Sequence of chain 1.H:
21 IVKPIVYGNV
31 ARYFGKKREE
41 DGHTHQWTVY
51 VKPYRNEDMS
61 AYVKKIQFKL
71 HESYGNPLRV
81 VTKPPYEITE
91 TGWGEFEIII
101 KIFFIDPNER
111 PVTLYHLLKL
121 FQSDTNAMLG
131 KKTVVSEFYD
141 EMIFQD

Binding-site contacts:
Ligand atom C11 contacts residue HIS71 of chain 1.H at 3.8 Å.
Ligand atom O5 contacts residue TRP93 of chain 1.H at 3.1 Å (h-bond).
Ligand atom O31 contacts residue LEU117 of chain 1.H at 3.4 Å.
Ligand atom C27 contacts residue LEU117 of chain 1.H at 3.7 Å (hydrophobic).
Ligand atom C18 contacts residue GLU95 of chain 1.H at 3.4 Å.
Ligand atom C17 contacts residue GLU95 of chain 1.H at 3.4 Å.
Ligand atom C11 contacts residue TRP93 of chain 1.H at 3.5 Å (hydrophobic).
Ligand atom C10 contacts residue TRP93 of chain 1.H at 3.5 Å (hydrophobic).
Ligand atom C6 contacts residue SER73 of chain 1.H at 3.5 Å.
Ligand atom N12 contacts residue HIS71 of chain 1.H at 3.5 Å.
Ligand atom O31 contacts residue GLU95 of chain 1.H at 3.6 Å (salt-bridge).
Ligand atom C7 contacts residue PHE96 of chain 1.H at 3.6 Å (hydrophobic).
Ligand atom N3 contacts residue TRP93 of chain 1.H at 3.3 Å (h-bond).
Ligand atom C4 contacts residue SER73 of chain 1.H at 3.6 Å.
Ligand atom C26 contacts residue GLU95 of chain 1.H at 3.6 Å.
Ligand atom C2 contacts residue SER73 of chain 1.H at 3.8 Å.
Ligand atom C11 contacts residue SER73 of chain 1.H at 3.1 Å.
Ligand atom C24 contacts residue GLU95 of chain 1.H at 3.8 Å.
Ligand atom C4 contacts residue TRP93 of chain 1.H at 3.6 Å (hydrophobic).
Ligand atom C1 contacts residue TYR74 of chain 1.H at 3.7 Å (hydrophobic).
Ligand atom C21 contacts residue GLU95 of chain 1.H at 3.4 Å.
Ligand atom O31 contacts residue PHE96 of chain 1.H at 3.7 Å.
Ligand atom C23 contacts residue TRP93 of chain 1.H at 3.9 Å (hydrophobic).
Ligand atom C7 contacts residue GLY94 of chain 1.H at 3.1 Å.
Ligand atom C4 contacts residue TYR74 of chain 1.H at 3.8 Å (hydrophobic).
Ligand atom O5 contacts residue GLY92 of chain 1.H at 3.4 Å.
Ligand atom C13 contacts residue HIS71 of chain 1.H at 3.8 Å.
Ligand atom C8 contacts residue GLU95 of chain 1.H at 3.6 Å.
Ligand atom C20 contacts residue GLU95 of chain 1.H at 3.4 Å.
Ligand atom O5 contacts residue GLY94 of chain 1.H at 3.5 Å (h-bond).
Ligand atom N3 contacts residue SER73 of chain 1.H at 3.0 Å (h-bond).
Ligand atom C1 contacts residue SER73 of chain 1.H at 3.4 Å.
Ligand atom C27 contacts residue GLU95 of chain 1.H at 3.6 Å.
Ligand atom O5 contacts residue TYR74 of chain 1.H at 3.1 Å (h-bond).
Ligand atom N19 contacts residue GLU95 of chain 1.H at 2.8 Å (salt-bridge).
Ligand atom N12 contacts residue TRP93 of chain 1.H at 3.5 Å.
Ligand atom C8 contacts residue GLY94 of chain 1.H at 3.5 Å.
Ligand atom C2 contacts residue HIS43 of chain 1.H at 3.7 Å.
Ligand atom C2 contacts residue TYR74 of chain 1.H at 3.6 Å (hydrophobic).
Ligand atom C10 contacts residue HIS71 of chain 1.H at 3.6 Å.

The protein below binds the small molecule below.
Small molecule (SMILES): CCNC(=O)c1ccc2c(c1)nc(C)n2[C@H]1CCN(CC2(O)CCCCC2)C[C@@H]1C